Sequence of chain 1.C:
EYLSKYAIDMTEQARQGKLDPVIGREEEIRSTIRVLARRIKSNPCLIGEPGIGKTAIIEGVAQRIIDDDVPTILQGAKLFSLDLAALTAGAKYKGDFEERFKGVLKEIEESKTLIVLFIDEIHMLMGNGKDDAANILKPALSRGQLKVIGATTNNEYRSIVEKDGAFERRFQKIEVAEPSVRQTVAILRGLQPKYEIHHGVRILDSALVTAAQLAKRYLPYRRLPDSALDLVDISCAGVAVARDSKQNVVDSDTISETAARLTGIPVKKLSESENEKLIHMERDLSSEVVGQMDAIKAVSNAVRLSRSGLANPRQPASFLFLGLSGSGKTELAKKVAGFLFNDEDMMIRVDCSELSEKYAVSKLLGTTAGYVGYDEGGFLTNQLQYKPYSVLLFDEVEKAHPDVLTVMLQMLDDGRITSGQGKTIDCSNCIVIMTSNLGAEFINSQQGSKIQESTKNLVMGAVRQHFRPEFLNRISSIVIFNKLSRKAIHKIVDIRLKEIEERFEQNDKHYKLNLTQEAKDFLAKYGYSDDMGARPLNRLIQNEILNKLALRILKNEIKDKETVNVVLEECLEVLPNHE

Sequence of chain 1.D:
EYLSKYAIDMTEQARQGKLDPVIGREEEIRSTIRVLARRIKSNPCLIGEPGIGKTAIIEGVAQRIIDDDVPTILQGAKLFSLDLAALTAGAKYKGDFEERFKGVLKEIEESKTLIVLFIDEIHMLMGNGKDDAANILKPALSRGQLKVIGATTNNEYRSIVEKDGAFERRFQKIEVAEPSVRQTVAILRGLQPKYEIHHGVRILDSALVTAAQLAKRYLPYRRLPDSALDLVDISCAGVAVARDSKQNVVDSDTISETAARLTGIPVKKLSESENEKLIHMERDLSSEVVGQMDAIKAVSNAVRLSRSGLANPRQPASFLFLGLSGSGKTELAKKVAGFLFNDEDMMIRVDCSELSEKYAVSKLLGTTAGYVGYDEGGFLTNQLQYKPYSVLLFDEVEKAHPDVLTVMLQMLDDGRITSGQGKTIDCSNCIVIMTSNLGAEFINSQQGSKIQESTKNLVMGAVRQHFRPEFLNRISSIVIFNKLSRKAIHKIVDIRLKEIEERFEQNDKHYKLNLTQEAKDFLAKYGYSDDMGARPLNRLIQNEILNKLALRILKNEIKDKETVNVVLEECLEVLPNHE

A protein and the small-molecule ligand that binds it are described below.
Small molecule (SMILES): Nc1ncnc2c1ncn2[C@@H]1O[C@H](COP(=O)(O)OP(=O)(O)OP(O)(O)=S)[C@@H](O)[C@H]1O

Binding-site contacts:
Ligand atom O2B contacts residue GLY617 of chain 1.D at 2.9 Å (h-bond).
Ligand atom O3B contacts residue THR621 of chain 1.D at 3.1 Å (h-bond).
Ligand atom O2B contacts residue SER616 of chain 1.D at 3.3 Å.
Ligand atom O1A contacts residue ARG826 of chain 1.D at 3.5 Å (salt-bridge).
Ligand atom N6 contacts residue VAL581 of chain 1.D at 3.0 Å (h-bond).
Ligand atom O4' contacts residue ARG826 of chain 1.D at 3.2 Å (salt-bridge).
Ligand atom C8 contacts residue GLY617 of chain 1.D at 3.4 Å.
Ligand atom N1 contacts residue GLU579 of chain 1.D at 3.3 Å (salt-bridge).
Ligand atom PB contacts residue ARG826 of chain 1.D at 3.0 Å.
Ligand atom C6 contacts residue VAL581 of chain 1.D at 3.5 Å (hydrophobic).
Ligand atom O1B contacts residue LYS620 of chain 1.D at 2.8 Å (salt-bridge).
Ligand atom S1G contacts residue GLY617 of chain 1.D at 3.2 Å (h-bond).
Ligand atom C5' contacts residue ARG826 of chain 1.D at 1.9 Å.
Ligand atom O1B contacts residue THR621 of chain 1.D at 2.8 Å (h-bond).
Ligand atom PG contacts residue ARG826 of chain 1.D at 3.3 Å.
Ligand atom C2 contacts residue GLU579 of chain 1.D at 3.2 Å.
Ligand atom PG contacts residue ARG765 of chain 1.C at 2.0 Å.
Ligand atom S1G contacts residue ARG826 of chain 1.D at 2.1 Å (salt-bridge).
Ligand atom O3A contacts residue ARG826 of chain 1.D at 1.8 Å (salt-bridge).
Ligand atom O3B contacts residue ARG765 of chain 1.C at 3.0 Å (salt-bridge).
Ligand atom N9 contacts residue ALA825 of chain 1.D at 3.5 Å.
Ligand atom PA contacts residue ARG826 of chain 1.D at 2.5 Å.
Ligand atom O3B contacts residue ARG826 of chain 1.D at 3.1 Å (salt-bridge).
Ligand atom O2A contacts residue GLY619 of chain 1.D at 2.7 Å (h-bond).
Ligand atom S1G contacts residue ARG765 of chain 1.C at 2.1 Å (salt-bridge).
Ligand atom O2G contacts residue ARG765 of chain 1.C at 1.5 Å (salt-bridge).
Ligand atom S1G contacts residue SER616 of chain 1.D at 3.5 Å.
Ligand atom O1A contacts residue THR621 of chain 1.D at 3.3 Å.
Ligand atom C4' contacts residue ARG826 of chain 1.D at 2.6 Å.
Ligand atom O3G contacts residue ARG765 of chain 1.C at 3.2 Å (salt-bridge).
Ligand atom N7 contacts residue SER618 of chain 1.D at 3.4 Å.
Ligand atom N7 contacts residue GLY619 of chain 1.D at 3.2 Å.
Ligand atom O3A contacts residue GLY617 of chain 1.D at 3.4 Å (h-bond).
Ligand atom C8 contacts residue GLY619 of chain 1.D at 3.4 Å.
Ligand atom N1 contacts residue VAL581 of chain 1.D at 3.0 Å (h-bond).
Ligand atom O1B contacts residue GLY619 of chain 1.D at 3.4 Å.
Ligand atom O2A contacts residue GLY617 of chain 1.D at 3.2 Å.
Ligand atom O5' contacts residue ARG826 of chain 1.D at 1.1 Å (salt-bridge).
Ligand atom N7 contacts residue LEU775 of chain 1.D at 3.5 Å.
Ligand atom O2A contacts residue ARG826 of chain 1.D at 3.4 Å (salt-bridge).